This protein binds this small molecule.
Small molecule (SMILES): CC(C)=CCC/C(C)=C\CC/C(C)=C\CC/C(C)=C\CC/C(C)=C\CC/C(C)=C\CC/C(C)=C\CC/C(C)=C\COP(=O)(O)O

Sequence of chain 1.A:
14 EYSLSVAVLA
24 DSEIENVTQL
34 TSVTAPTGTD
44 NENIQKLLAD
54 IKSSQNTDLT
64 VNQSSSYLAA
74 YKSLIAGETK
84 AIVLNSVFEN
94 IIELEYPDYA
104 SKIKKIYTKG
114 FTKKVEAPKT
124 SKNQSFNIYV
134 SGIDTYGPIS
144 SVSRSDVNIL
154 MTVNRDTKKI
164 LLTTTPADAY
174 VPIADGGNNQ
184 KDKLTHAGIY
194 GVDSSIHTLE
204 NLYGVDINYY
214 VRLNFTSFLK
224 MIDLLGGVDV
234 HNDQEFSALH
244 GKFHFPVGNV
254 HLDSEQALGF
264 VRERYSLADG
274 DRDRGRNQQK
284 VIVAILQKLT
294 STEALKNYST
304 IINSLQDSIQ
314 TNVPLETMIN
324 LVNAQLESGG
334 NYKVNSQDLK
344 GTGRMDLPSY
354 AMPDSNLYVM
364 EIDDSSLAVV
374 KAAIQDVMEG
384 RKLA

Binding-site contacts:
Ligand atom C20 contacts residue ILE288 of chain 1.A at 3.7 Å (hydrophobic).
Ligand atom C39 contacts residue LEU216 of chain 1.A at 4.0 Å (hydrophobic).
Ligand atom C3 contacts residue VAL150 of chain 1.A at 3.5 Å (hydrophobic).
Ligand atom C32 contacts residue LEU289 of chain 1.A at 3.9 Å (hydrophobic).
Ligand atom C22 contacts residue LEU289 of chain 1.A at 2.7 Å (hydrophobic).
Ligand atom C22 contacts residue LEU292 of chain 1.A at 3.4 Å (hydrophobic).
Ligand atom C32 contacts residue TYR335 of chain 1.A at 3.3 Å (hydrophobic).
Ligand atom C1 contacts residue ARG277 of chain 1.A at 3.7 Å.
Ligand atom C24 contacts residue MET154 of chain 1.A at 3.7 Å (hydrophobic).
Ligand atom C5 contacts residue VAL150 of chain 1.A at 3.4 Å (hydrophobic).
Ligand atom O3 contacts residue ASP137 of chain 1.A at 3.2 Å (salt-bridge).
Ligand atom C21 contacts residue LEU292 of chain 1.A at 3.9 Å (hydrophobic).
Ligand atom C4 contacts residue PHE218 of chain 1.A at 3.7 Å (hydrophobic).
Ligand atom C38 contacts residue LEU298 of chain 1.A at 3.5 Å (hydrophobic).
Ligand atom C contacts residue PHE218 of chain 1.A at 3.7 Å (hydrophobic).
Ligand atom C16 contacts residue LEU216 of chain 1.A at 3.7 Å (hydrophobic).
Ligand atom C7 contacts residue GLY135 of chain 1.A at 4.0 Å.
Ligand atom C9 contacts residue VAL150 of chain 1.A at 3.4 Å (hydrophobic).
Ligand atom C30 contacts residue LEU289 of chain 1.A at 4.0 Å (hydrophobic).
Ligand atom O contacts residue ARG277 of chain 1.A at 3.5 Å (salt-bridge).
Ligand atom C13 contacts residue GLN281 of chain 1.A at 3.8 Å.
Ligand atom C10 contacts residue PHE221 of chain 1.A at 4.0 Å (hydrophobic).
Ligand atom C8 contacts residue LEU216 of chain 1.A at 3.8 Å (hydrophobic).
Ligand atom C34 contacts residue LEU324 of chain 1.A at 4.0 Å (hydrophobic).
Ligand atom C11 contacts residue PHE221 of chain 1.A at 3.7 Å (hydrophobic).
Ligand atom O3 contacts residue ASP149 of chain 1.A at 4.0 Å.
Ligand atom C38 contacts residue LEU292 of chain 1.A at 3.7 Å (hydrophobic).
Ligand atom C12 contacts residue PHE221 of chain 1.A at 3.9 Å (hydrophobic).
Ligand atom C6 contacts residue PHE218 of chain 1.A at 3.3 Å (hydrophobic).
Ligand atom C3 contacts residue GLN281 of chain 1.A at 3.2 Å.
Ligand atom C8 contacts residue ASN217 of chain 1.A at 3.6 Å.
Ligand atom O1 contacts residue ARG265 of chain 1.A at 2.7 Å (salt-bridge).
Ligand atom C38 contacts residue VAL325 of chain 1.A at 3.9 Å (hydrophobic).
Ligand atom C27 contacts residue LEU324 of chain 1.A at 3.4 Å (hydrophobic).
Ligand atom C16 contacts residue VAL133 of chain 1.A at 3.7 Å (hydrophobic).
Ligand atom C8 contacts residue PHE218 of chain 1.A at 3.9 Å (hydrophobic).
Ligand atom C contacts residue ASP137 of chain 1.A at 3.9 Å.
Ligand atom O2 contacts residue ASP137 of chain 1.A at 3.8 Å.
Ligand atom C1 contacts residue ARG265 of chain 1.A at 3.8 Å.
Ligand atom C contacts residue ARG265 of chain 1.A at 3.4 Å.